Sequence of chain 1.A:
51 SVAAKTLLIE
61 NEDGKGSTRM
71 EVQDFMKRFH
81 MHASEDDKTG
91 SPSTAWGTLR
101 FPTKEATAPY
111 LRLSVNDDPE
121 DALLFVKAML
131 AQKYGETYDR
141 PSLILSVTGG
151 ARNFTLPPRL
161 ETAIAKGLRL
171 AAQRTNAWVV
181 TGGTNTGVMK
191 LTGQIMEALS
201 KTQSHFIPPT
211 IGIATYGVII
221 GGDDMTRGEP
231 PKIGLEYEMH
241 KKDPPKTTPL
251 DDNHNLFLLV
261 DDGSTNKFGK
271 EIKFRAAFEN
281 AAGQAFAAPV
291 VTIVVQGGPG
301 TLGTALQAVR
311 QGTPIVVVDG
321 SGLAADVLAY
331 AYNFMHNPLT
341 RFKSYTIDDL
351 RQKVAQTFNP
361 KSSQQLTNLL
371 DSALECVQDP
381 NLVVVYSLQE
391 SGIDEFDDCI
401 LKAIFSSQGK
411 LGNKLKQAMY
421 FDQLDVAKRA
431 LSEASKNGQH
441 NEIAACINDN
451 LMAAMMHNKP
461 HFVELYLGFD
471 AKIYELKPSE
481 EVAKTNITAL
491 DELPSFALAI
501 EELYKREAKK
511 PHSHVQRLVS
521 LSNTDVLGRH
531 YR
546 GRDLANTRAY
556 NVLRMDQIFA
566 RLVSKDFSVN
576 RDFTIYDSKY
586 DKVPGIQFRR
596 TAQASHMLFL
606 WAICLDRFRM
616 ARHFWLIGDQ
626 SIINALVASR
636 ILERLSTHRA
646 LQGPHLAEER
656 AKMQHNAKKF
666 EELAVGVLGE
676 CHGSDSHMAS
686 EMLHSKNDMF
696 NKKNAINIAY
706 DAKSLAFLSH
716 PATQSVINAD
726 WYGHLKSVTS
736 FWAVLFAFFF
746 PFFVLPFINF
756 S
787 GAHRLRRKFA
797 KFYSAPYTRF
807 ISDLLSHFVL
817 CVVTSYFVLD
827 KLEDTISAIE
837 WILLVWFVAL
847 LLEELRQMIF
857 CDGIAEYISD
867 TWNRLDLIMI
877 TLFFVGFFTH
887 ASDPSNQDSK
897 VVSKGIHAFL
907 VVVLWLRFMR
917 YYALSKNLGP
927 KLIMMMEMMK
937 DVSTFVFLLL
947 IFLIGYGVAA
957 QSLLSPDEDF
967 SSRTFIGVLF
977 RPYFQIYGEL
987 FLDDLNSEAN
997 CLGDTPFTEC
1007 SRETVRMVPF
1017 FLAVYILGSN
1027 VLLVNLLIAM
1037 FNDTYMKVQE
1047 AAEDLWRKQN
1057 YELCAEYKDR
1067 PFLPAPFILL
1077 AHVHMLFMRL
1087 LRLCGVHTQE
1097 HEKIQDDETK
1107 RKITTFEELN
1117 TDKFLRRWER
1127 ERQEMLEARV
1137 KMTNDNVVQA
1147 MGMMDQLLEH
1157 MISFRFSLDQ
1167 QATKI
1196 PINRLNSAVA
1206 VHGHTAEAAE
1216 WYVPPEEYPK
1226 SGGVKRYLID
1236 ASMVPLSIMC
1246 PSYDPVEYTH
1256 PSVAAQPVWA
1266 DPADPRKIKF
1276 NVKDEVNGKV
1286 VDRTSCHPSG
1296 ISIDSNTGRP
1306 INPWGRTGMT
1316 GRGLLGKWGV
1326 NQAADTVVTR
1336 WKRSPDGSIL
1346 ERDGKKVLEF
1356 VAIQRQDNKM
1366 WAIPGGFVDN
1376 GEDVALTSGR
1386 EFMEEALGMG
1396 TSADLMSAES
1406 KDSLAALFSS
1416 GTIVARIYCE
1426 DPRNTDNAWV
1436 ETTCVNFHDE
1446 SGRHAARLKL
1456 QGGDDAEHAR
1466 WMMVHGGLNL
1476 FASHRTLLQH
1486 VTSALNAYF

Sequence of chain 1.B:
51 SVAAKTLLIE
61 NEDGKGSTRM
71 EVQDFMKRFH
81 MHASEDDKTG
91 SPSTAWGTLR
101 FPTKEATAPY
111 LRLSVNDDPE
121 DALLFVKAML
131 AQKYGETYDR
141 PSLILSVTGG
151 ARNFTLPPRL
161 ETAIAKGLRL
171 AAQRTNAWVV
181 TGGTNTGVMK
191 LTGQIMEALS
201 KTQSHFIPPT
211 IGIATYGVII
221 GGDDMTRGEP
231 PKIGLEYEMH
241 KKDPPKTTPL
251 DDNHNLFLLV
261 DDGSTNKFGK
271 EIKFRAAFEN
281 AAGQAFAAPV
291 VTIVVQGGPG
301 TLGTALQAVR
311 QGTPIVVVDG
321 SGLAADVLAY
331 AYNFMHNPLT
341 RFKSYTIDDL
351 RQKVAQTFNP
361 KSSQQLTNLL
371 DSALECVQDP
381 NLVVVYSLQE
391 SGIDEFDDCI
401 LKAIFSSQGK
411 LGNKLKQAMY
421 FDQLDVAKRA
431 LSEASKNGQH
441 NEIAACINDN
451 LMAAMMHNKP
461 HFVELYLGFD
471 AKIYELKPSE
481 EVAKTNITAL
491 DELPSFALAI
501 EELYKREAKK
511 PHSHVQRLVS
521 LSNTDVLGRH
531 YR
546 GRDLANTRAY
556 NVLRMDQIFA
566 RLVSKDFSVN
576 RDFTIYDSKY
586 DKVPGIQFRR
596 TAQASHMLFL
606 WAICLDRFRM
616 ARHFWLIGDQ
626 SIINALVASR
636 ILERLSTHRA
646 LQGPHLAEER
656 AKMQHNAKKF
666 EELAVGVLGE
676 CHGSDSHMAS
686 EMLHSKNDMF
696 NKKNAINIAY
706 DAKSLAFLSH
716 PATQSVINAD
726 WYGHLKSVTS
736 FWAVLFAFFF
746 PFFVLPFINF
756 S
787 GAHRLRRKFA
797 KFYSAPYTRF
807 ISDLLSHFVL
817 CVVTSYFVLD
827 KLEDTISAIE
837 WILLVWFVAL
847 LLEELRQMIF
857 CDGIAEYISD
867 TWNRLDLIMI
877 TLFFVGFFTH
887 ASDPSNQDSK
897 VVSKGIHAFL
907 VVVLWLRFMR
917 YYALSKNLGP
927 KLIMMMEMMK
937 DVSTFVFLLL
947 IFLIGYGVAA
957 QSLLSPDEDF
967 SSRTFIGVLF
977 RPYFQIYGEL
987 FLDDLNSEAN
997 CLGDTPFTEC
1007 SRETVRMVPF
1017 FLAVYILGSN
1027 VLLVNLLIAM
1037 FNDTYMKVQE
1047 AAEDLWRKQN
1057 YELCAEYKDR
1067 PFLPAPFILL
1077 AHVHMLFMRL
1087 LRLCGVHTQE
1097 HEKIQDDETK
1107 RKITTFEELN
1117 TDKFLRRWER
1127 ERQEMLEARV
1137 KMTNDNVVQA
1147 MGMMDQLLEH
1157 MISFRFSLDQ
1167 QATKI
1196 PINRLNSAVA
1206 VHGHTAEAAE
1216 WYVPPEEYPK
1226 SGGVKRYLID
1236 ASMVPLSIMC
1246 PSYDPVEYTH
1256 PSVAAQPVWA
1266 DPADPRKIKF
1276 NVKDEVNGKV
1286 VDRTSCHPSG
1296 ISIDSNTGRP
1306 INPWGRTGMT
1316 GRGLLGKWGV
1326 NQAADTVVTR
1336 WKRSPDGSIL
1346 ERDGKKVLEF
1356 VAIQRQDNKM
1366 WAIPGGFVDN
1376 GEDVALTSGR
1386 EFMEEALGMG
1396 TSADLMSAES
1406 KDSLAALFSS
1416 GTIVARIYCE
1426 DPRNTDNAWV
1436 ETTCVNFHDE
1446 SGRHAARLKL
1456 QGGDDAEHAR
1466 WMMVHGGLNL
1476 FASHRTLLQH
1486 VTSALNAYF

Binding-site contacts:
Ligand atom C15 contacts residue CLR1 of chain 1.Q at 4.3 Å.
Ligand atom C24 contacts residue PHE905 of chain 1.A at 4.2 Å (hydrophobic).
Ligand atom C21 contacts residue ILE902 of chain 1.A at 4.0 Å (hydrophobic).
Ligand atom C24 contacts residue LEU878 of chain 1.A at 4.0 Å (hydrophobic).
Ligand atom C3 contacts residue VAL898 of chain 1.A at 4.2 Å (hydrophobic).
Ligand atom C19 contacts residue GLU1009 of chain 1.B at 4.2 Å.
Ligand atom C5 contacts residue CLR1 of chain 1.Q at 4.0 Å.
Ligand atom C27 contacts residue PHE905 of chain 1.A at 3.8 Å (hydrophobic).
Ligand atom C18 contacts residue PHE905 of chain 1.A at 3.6 Å (hydrophobic).
Ligand atom C27 contacts residue LEU878 of chain 1.A at 4.0 Å (hydrophobic).
Ligand atom C25 contacts residue CLR1 of chain 1.Q at 3.8 Å.
Ligand atom C2 contacts residue VAL898 of chain 1.A at 3.5 Å (hydrophobic).
Ligand atom C27 contacts residue CLR1 of chain 1.Q at 4.2 Å.
Ligand atom C1 contacts residue THR1010 of chain 1.B at 3.9 Å.
Ligand atom C4 contacts residue CLR1 of chain 1.Q at 3.9 Å.
Ligand atom C19 contacts residue MET1013 of chain 1.B at 4.2 Å (hydrophobic).
Ligand atom C8 contacts residue CLR1 of chain 1.Q at 4.1 Å.
Ligand atom C3 contacts residue GLU1009 of chain 1.B at 4.3 Å.
Ligand atom C22 contacts residue CLR1 of chain 1.Q at 4.3 Å.
Ligand atom C18 contacts residue MET1013 of chain 1.B at 3.6 Å (hydrophobic).
Ligand atom C23 contacts residue CLR1 of chain 1.Q at 3.9 Å.
Ligand atom C26 contacts residue CLR1 of chain 1.Q at 4.5 Å.
Ligand atom C12 contacts residue ILE902 of chain 1.A at 3.7 Å (hydrophobic).
Ligand atom C2 contacts residue THR1010 of chain 1.B at 3.9 Å.
Ligand atom C21 contacts residue PHE905 of chain 1.A at 3.8 Å (hydrophobic).
Ligand atom C23 contacts residue PHE905 of chain 1.A at 4.0 Å (hydrophobic).
Ligand atom C20 contacts residue PHE905 of chain 1.A at 4.1 Å (hydrophobic).
Ligand atom C19 contacts residue THR1010 of chain 1.B at 4.4 Å.
Ligand atom C11 contacts residue MET1013 of chain 1.B at 4.2 Å (hydrophobic).
Ligand atom C4 contacts residue GLU1009 of chain 1.B at 4.3 Å.
Ligand atom C7 contacts residue CLR1 of chain 1.Q at 4.5 Å.
Ligand atom O1 contacts residue GLU1009 of chain 1.B at 3.7 Å.
Ligand atom C6 contacts residue CLR1 of chain 1.Q at 4.0 Å.
Ligand atom C19 contacts residue CLR1 of chain 1.Q at 3.8 Å.
Ligand atom C2 contacts residue GLU1009 of chain 1.B at 4.2 Å.
Ligand atom C1 contacts residue VAL898 of chain 1.A at 3.8 Å (hydrophobic).
Ligand atom C18 contacts residue CLR1 of chain 1.Q at 3.6 Å.
Ligand atom C25 contacts residue PHE905 of chain 1.A at 4.2 Å (hydrophobic).
Ligand atom C27 contacts residue ILE874 of chain 1.A at 4.2 Å (hydrophobic).
Ligand atom C21 contacts residue LEU878 of chain 1.A at 3.5 Å (hydrophobic).

This protein binds this small molecule.
Small molecule (SMILES): CC(C)CCC[C@@H](C)[C@H]1CC[C@H]2[C@@H]3CC=C4C[C@@H](O)CC[C@]4(C)[C@H]3CC[C@]12C